A protein and the small-molecule ligand that binds it are described below.
Small molecule (SMILES): CC(=O)N[C@@H]1[C@@H](O)[C@H](O)[C@@H](CO)O[C@H]1O

Sequence of chain 1.D:
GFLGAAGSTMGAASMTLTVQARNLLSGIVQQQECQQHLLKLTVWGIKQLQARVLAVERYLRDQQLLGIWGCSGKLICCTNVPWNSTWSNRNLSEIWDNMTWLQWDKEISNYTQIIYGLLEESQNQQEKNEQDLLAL

Binding-site contacts:
Ligand atom C1 contacts residue ASN99 of chain 1.D at 1.5 Å.
Ligand atom C8 contacts residue ASN99 of chain 1.D at 4.4 Å.
Ligand atom C6 contacts residue GLU102 of chain 1.D at 4.2 Å.
Ligand atom O5 contacts residue GLU102 of chain 1.D at 3.4 Å (salt-bridge).
Ligand atom C4 contacts residue ASN99 of chain 1.D at 4.4 Å.
Ligand atom N2 contacts residue ASN99 of chain 1.D at 2.9 Å (h-bond).
Ligand atom C1 contacts residue GLU102 of chain 1.D at 4.1 Å.
Ligand atom C5 contacts residue ASN99 of chain 1.D at 3.8 Å.
Ligand atom O5 contacts residue ASN99 of chain 1.D at 2.5 Å (h-bond).
Ligand atom O7 contacts residue ASN99 of chain 1.D at 3.3 Å (h-bond).
Ligand atom C3 contacts residue ASN99 of chain 1.D at 3.9 Å.
Ligand atom C2 contacts residue ASN99 of chain 1.D at 2.5 Å.
Ligand atom C7 contacts residue ASN99 of chain 1.D at 3.3 Å.